Binding-site contacts:
Ligand atom O4 contacts residue LEU228 of chain 1.B at 3.7 Å.
Ligand atom N2 contacts residue ASN271 of chain 1.B at 2.8 Å (h-bond).
Ligand atom C3 contacts residue ASP230 of chain 1.B at 3.7 Å.
Ligand atom O6 contacts residue SER443 of chain 1.B at 3.3 Å (h-bond).
Ligand atom O5 contacts residue ASN271 of chain 1.B at 2.3 Å (h-bond).
Ligand atom C7 contacts residue ASN271 of chain 1.B at 3.6 Å.
Ligand atom O5 contacts residue ASP295 of chain 1.B at 3.6 Å.
Ligand atom N2 contacts residue ASP230 of chain 1.B at 2.8 Å (salt-bridge).
Ligand atom C2 contacts residue ASN271 of chain 1.B at 2.1 Å.
Ligand atom C6 contacts residue HIS442 of chain 1.B at 3.8 Å.
Ligand atom O5 contacts residue PHE206 of chain 1.B at 4.0 Å.
Ligand atom O6 contacts residue ASP295 of chain 1.B at 3.8 Å.
Ligand atom C8 contacts residue SER232 of chain 1.B at 3.4 Å.
Ligand atom C2 contacts residue ASP230 of chain 1.B at 3.2 Å.
Ligand atom C4 contacts residue ASN271 of chain 1.B at 4.0 Å.
Ligand atom C7 contacts residue LEU228 of chain 1.B at 3.8 Å (hydrophobic).
Ligand atom C1 contacts residue ASN271 of chain 1.B at 1.2 Å.
Ligand atom C5 contacts residue ASN271 of chain 1.B at 3.5 Å.
Ligand atom C8 contacts residue SER208 of chain 1.B at 3.1 Å.
Ligand atom C8 contacts residue TYR269 of chain 1.B at 3.3 Å (hydrophobic).
Ligand atom C3 contacts residue ASN271 of chain 1.B at 3.5 Å.
Ligand atom C8 contacts residue ASP230 of chain 1.B at 4.0 Å.
Ligand atom O7 contacts residue LEU228 of chain 1.B at 3.0 Å.
Ligand atom O7 contacts residue ASN271 of chain 1.B at 3.8 Å.
Ligand atom O6 contacts residue ASN444 of chain 1.B at 3.9 Å.
Ligand atom C7 contacts residue TYR446 of chain 1.B at 3.6 Å (hydrophobic).
Ligand atom C7 contacts residue ASP230 of chain 1.B at 3.9 Å.
Ligand atom O6 contacts residue HIS442 of chain 1.B at 2.7 Å (h-bond).
Ligand atom C6 contacts residue LEU228 of chain 1.B at 3.8 Å (hydrophobic).
Ligand atom O7 contacts residue PHE445 of chain 1.B at 3.2 Å (h-bond).
Ligand atom C7 contacts residue SER232 of chain 1.B at 3.8 Å.
Ligand atom O3 contacts residue ASN444 of chain 1.B at 3.1 Å (h-bond).
Ligand atom C8 contacts residue TYR446 of chain 1.B at 3.5 Å (hydrophobic).
Ligand atom N2 contacts residue SER232 of chain 1.B at 3.6 Å.
Ligand atom O7 contacts residue ASN444 of chain 1.B at 3.2 Å (h-bond).
Ligand atom O7 contacts residue LYS204 of chain 1.B at 3.6 Å (salt-bridge).
Ligand atom C1 contacts residue ASP230 of chain 1.B at 3.2 Å.
Ligand atom O3 contacts residue ASN271 of chain 1.B at 4.0 Å.
Ligand atom O7 contacts residue TYR446 of chain 1.B at 3.6 Å.
Ligand atom O4 contacts residue PHE206 of chain 1.B at 3.0 Å.

The small molecule below binds the protein below.
Small molecule (SMILES): CC(=O)N[C@H]1[C@H](O[C@H]2[C@H](O)[C@@H](NC(C)=O)CO[C@@H]2CO)O[C@H](CO)[C@@H](O[C@@H]2O[C@H](CO)[C@@H](O)[C@H](O)[C@@H]2O)[C@@H]1O

Sequence of chain 1.B:
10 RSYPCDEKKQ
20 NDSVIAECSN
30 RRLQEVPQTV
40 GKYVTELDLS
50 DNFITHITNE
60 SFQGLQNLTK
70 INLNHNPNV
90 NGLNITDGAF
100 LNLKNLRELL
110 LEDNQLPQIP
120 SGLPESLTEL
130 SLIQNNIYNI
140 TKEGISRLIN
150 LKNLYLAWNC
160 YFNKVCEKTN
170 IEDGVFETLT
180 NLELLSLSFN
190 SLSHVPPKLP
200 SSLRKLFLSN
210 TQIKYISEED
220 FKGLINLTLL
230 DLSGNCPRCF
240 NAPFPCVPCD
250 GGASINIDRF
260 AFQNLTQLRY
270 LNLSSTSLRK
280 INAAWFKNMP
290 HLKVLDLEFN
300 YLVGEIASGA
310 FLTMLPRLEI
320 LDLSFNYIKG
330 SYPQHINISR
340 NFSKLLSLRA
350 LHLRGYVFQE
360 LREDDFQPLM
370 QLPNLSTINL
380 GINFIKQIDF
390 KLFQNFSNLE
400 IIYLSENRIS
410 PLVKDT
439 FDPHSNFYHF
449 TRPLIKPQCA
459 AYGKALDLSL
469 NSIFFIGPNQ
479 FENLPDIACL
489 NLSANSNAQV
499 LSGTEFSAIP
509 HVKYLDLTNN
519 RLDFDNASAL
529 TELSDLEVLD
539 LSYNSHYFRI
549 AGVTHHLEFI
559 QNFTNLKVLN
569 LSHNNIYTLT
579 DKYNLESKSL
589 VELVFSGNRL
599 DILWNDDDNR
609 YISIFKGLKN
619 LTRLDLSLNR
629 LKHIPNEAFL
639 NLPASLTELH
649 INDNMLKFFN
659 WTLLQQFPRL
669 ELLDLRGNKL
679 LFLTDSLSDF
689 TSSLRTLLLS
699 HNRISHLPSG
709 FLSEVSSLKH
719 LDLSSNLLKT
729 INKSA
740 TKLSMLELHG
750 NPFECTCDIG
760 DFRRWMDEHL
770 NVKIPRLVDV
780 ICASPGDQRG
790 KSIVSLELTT